Sequence of chain 59.C:
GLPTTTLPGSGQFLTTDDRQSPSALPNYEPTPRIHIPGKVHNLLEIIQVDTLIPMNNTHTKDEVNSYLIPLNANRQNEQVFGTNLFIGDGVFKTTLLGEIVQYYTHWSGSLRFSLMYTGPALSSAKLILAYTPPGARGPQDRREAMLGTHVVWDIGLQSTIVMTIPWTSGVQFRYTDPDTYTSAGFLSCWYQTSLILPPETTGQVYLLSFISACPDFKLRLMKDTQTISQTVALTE

This small molecule binds to this protein.
Small molecule (SMILES): Cc1cc(CCCCCOc2ccc(C3=NCCO3)cc2)on1

Sequence of chain 59.A:
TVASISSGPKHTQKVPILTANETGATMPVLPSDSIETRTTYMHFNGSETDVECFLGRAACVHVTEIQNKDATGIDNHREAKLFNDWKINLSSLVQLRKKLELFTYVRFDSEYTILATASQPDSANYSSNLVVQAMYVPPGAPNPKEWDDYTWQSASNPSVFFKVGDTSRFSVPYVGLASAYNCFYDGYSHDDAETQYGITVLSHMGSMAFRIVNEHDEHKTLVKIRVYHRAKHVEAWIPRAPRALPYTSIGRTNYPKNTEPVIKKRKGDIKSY

Binding-site contacts:
Ligand atom C5B contacts residue MET224 of chain 59.A at 3.9 Å (hydrophobic).
Ligand atom N2 contacts residue LEU106 of chain 59.A at 3.8 Å.
Ligand atom N3A contacts residue ALA24 of chain 59.C at 3.8 Å.
Ligand atom C5A contacts residue VAL176 of chain 59.A at 3.6 Å (hydrophobic).
Ligand atom N3A contacts residue PRO174 of chain 59.A at 3.7 Å.
Ligand atom C3C contacts residue TYR128 of chain 59.A at 3.4 Å (hydrophobic).
Ligand atom O1B contacts residue ILE104 of chain 59.A at 3.9 Å.
Ligand atom C5A contacts residue PHE186 of chain 59.A at 3.5 Å (hydrophobic).
Ligand atom N3A contacts residue PHE186 of chain 59.A at 4.0 Å.
Ligand atom C2B contacts residue VAL188 of chain 59.A at 3.5 Å (hydrophobic).
Ligand atom C3B contacts residue VAL188 of chain 59.A at 3.8 Å (hydrophobic).
Ligand atom O1A contacts residue PHE186 of chain 59.A at 3.0 Å.
Ligand atom C1B contacts residue VAL188 of chain 59.A at 3.8 Å (hydrophobic).
Ligand atom C6B contacts residue ILE104 of chain 59.A at 3.6 Å (hydrophobic).
Ligand atom C3B contacts residue TYR152 of chain 59.A at 3.7 Å (hydrophobic).
Ligand atom C4 contacts residue LEU106 of chain 59.A at 3.9 Å (hydrophobic).
Ligand atom C2A contacts residue PHE186 of chain 59.A at 3.3 Å (hydrophobic).
Ligand atom C6B contacts residue TYR128 of chain 59.A at 3.3 Å (hydrophobic).
Ligand atom C5B contacts residue PHE186 of chain 59.A at 3.9 Å (hydrophobic).
Ligand atom C2C contacts residue TYR197 of chain 59.A at 3.7 Å (hydrophobic).
Ligand atom O1B contacts residue TYR128 of chain 59.A at 3.4 Å (h-bond).
Ligand atom C5C contacts residue VAL191 of chain 59.A at 3.8 Å (hydrophobic).
Ligand atom N3A contacts residue TYR152 of chain 59.A at 3.5 Å.
Ligand atom C4C contacts residue VAL188 of chain 59.A at 3.7 Å (hydrophobic).
Ligand atom C4A contacts residue PRO174 of chain 59.A at 3.1 Å (hydrophobic).
Ligand atom C1C contacts residue LEU106 of chain 59.A at 3.8 Å (hydrophobic).
Ligand atom C5A contacts residue ALA150 of chain 59.A at 3.6 Å (hydrophobic).
Ligand atom O1 contacts residue MET221 of chain 59.A at 3.8 Å.
Ligand atom C5B contacts residue TYR128 of chain 59.A at 4.0 Å (hydrophobic).
Ligand atom C2A contacts residue TYR152 of chain 59.A at 3.6 Å (hydrophobic).
Ligand atom C4B contacts residue TYR152 of chain 59.A at 3.8 Å (hydrophobic).
Ligand atom C2C contacts residue MET221 of chain 59.A at 3.8 Å (hydrophobic).
Ligand atom O1 contacts residue LEU106 of chain 59.A at 3.8 Å.
Ligand atom C1B contacts residue ILE104 of chain 59.A at 4.0 Å (hydrophobic).
Ligand atom C4C contacts residue VAL191 of chain 59.A at 3.0 Å (hydrophobic).
Ligand atom C1B contacts residue TYR128 of chain 59.A at 3.6 Å (hydrophobic).
Ligand atom C1C contacts residue TYR128 of chain 59.A at 3.7 Å (hydrophobic).
Ligand atom C4 contacts residue TYR197 of chain 59.A at 3.8 Å (hydrophobic).
Ligand atom C5 contacts residue LEU106 of chain 59.A at 3.8 Å (hydrophobic).
Ligand atom C4B contacts residue PHE186 of chain 59.A at 3.6 Å (hydrophobic).